Binding-site contacts:
Ligand atom C3 contacts residue ASN801 of chain 1.C at 3.8 Å.
Ligand atom C2 contacts residue ASN801 of chain 1.C at 2.5 Å.
Ligand atom C1 contacts residue ASN801 of chain 1.C at 1.4 Å.
Ligand atom O7 contacts residue ASN801 of chain 1.C at 2.9 Å (h-bond).
Ligand atom N2 contacts residue ASN801 of chain 1.C at 2.9 Å (h-bond).
Ligand atom C6 contacts residue GLN804 of chain 1.C at 4.2 Å.
Ligand atom C8 contacts residue ASN801 of chain 1.C at 4.1 Å.
Ligand atom O5 contacts residue ASN801 of chain 1.C at 2.4 Å (h-bond).
Ligand atom C7 contacts residue ASN801 of chain 1.C at 3.1 Å.
Ligand atom O6 contacts residue GLN804 of chain 1.C at 3.1 Å (h-bond).
Ligand atom C5 contacts residue ASN801 of chain 1.C at 3.7 Å.
Ligand atom C4 contacts residue ASN801 of chain 1.C at 4.2 Å.

Sequence of chain 1.C:
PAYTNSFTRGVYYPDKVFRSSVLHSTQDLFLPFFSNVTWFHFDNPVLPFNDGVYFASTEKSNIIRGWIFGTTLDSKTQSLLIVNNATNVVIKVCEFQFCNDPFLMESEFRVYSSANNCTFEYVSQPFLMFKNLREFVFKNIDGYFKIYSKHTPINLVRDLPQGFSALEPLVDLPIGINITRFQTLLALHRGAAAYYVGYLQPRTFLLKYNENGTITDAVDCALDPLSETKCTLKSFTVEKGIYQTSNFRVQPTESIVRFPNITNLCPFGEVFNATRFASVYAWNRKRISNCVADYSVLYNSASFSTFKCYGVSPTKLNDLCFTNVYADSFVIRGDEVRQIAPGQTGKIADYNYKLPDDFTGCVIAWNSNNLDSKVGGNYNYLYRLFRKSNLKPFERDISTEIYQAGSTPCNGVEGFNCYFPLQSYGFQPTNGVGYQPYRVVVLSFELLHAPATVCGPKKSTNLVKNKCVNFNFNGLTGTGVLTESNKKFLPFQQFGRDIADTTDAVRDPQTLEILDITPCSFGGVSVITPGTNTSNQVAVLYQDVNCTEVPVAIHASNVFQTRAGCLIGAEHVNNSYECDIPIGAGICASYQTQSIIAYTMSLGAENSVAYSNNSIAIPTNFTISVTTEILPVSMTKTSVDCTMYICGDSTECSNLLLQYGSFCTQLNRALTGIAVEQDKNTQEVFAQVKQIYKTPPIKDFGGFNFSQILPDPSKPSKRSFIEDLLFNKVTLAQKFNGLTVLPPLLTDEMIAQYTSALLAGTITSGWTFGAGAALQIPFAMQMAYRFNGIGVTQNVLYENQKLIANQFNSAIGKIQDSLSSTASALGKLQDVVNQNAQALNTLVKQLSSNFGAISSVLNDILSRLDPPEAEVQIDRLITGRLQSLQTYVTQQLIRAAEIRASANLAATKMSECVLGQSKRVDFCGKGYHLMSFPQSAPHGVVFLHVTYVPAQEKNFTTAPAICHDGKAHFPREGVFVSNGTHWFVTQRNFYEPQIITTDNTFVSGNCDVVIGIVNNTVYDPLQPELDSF

A small-molecule ligand and the protein it binds are described below.
Small molecule (SMILES): CC(=O)N[C@@H]1[C@@H](O)[C@H](O)[C@@H](CO)O[C@H]1O